Binding-site contacts:
Ligand atom O26 contacts residue ARG17 of chain 1.G at 3.0 Å (salt-bridge).
Ligand atom C18 contacts residue PHE21 of chain 1.G at 4.2 Å (hydrophobic).
Ligand atom C2 contacts residue PEK1 of chain 1.TB at 3.8 Å.
Ligand atom C18 contacts residue GLY22 of chain 1.G at 3.6 Å.
Ligand atom C9 contacts residue PEK1 of chain 1.TB at 4.1 Å.
Ligand atom C20 contacts residue PHE18 of chain 1.G at 3.9 Å (hydrophobic).
Ligand atom C11 contacts residue PHE21 of chain 1.G at 3.7 Å (hydrophobic).
Ligand atom C24 contacts residue ARG14 of chain 1.G at 3.6 Å.
Ligand atom C18 contacts residue PHE18 of chain 1.G at 3.8 Å (hydrophobic).
Ligand atom O12 contacts residue PEK1 of chain 1.TB at 2.5 Å (h-bond).
Ligand atom C21 contacts residue PHE18 of chain 1.G at 4.0 Å (hydrophobic).
Ligand atom O25 contacts residue EDO1 of chain 1.WC at 3.3 Å.
Ligand atom O26 contacts residue ARG14 of chain 1.G at 2.8 Å (salt-bridge).
Ligand atom O26 contacts residue EDO1 of chain 1.WC at 3.9 Å.
Ligand atom C23 contacts residue PEK1 of chain 1.TB at 3.5 Å.
Ligand atom C23 contacts residue ARG17 of chain 1.G at 3.8 Å.
Ligand atom O25 contacts residue ARG14 of chain 1.G at 2.9 Å (salt-bridge).
Ligand atom C21 contacts residue ARG17 of chain 1.G at 4.2 Å.
Ligand atom C12 contacts residue PHE21 of chain 1.G at 3.8 Å (hydrophobic).
Ligand atom C11 contacts residue PEK1 of chain 1.TB at 3.4 Å.
Ligand atom C12 contacts residue PEK1 of chain 1.TB at 3.4 Å.
Ligand atom C24 contacts residue EDO1 of chain 1.WC at 3.8 Å.
Ligand atom O25 contacts residue ARG17 of chain 1.G at 4.3 Å.
Ligand atom C22 contacts residue PHE18 of chain 1.G at 4.2 Å (hydrophobic).
Ligand atom C1 contacts residue PEK1 of chain 1.TB at 3.7 Å.
Ligand atom C19 contacts residue GLY22 of chain 1.G at 4.5 Å.
Ligand atom C21 contacts residue PEK1 of chain 1.TB at 4.2 Å.
Ligand atom C24 contacts residue PEK1 of chain 1.TB at 4.1 Å.
Ligand atom C19 contacts residue PRO26 of chain 1.G at 4.4 Å (hydrophobic).
Ligand atom C19 contacts residue PHE21 of chain 1.G at 3.9 Å (hydrophobic).
Ligand atom C24 contacts residue ARG17 of chain 1.G at 3.5 Å.
Ligand atom C16 contacts residue PHE18 of chain 1.G at 4.2 Å (hydrophobic).
Ligand atom C21 contacts residue PHE21 of chain 1.G at 4.1 Å (hydrophobic).

Sequence of chain 1.G:
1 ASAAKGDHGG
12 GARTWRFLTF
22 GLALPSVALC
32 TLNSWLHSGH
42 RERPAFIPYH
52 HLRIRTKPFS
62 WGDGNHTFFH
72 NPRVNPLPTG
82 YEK

The protein below binds the small molecule below.
Small molecule (SMILES): C[C@H](CCC(=O)O)[C@H]1CC[C@H]2[C@@H]3[C@H](O)C[C@@H]4C[C@H](O)CC[C@]4(C)[C@H]3C[C@H](O)[C@]12C